A small-molecule ligand and the protein it binds are described below.
Small molecule (SMILES): CC(=O)N[C@@H]1[C@@H](O)[C@H](O)[C@@H](CO)O[C@H]1O

Binding-site contacts:
Ligand atom C1 contacts residue ASN114 of chain 1.H at 1.4 Å.
Ligand atom O5 contacts residue ASN114 of chain 1.H at 2.4 Å (h-bond).
Ligand atom C8 contacts residue GLU110 of chain 1.H at 3.6 Å.
Ligand atom O7 contacts residue ASN114 of chain 1.H at 4.1 Å.
Ligand atom C4 contacts residue ASN114 of chain 1.H at 4.1 Å.
Ligand atom O7 contacts residue GLU110 of chain 1.H at 3.6 Å.
Ligand atom C7 contacts residue ASN114 of chain 1.H at 3.7 Å.
Ligand atom C3 contacts residue ASN114 of chain 1.H at 3.6 Å.
Ligand atom C8 contacts residue ASN109 of chain 1.H at 3.5 Å.
Ligand atom C8 contacts residue ASP113 of chain 1.H at 3.8 Å.
Ligand atom C2 contacts residue ASN114 of chain 1.H at 2.4 Å.
Ligand atom N2 contacts residue ASN114 of chain 1.H at 2.8 Å (h-bond).
Ligand atom C7 contacts residue GLU110 of chain 1.H at 3.8 Å.
Ligand atom C5 contacts residue ASN114 of chain 1.H at 3.6 Å.
Ligand atom C7 contacts residue ASN109 of chain 1.H at 4.5 Å.

Sequence of chain 1.H:
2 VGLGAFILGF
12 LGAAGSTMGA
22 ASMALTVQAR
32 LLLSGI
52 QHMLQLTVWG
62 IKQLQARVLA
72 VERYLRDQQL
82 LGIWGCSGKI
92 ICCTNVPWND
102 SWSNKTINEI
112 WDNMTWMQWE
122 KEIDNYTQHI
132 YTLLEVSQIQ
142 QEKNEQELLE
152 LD